Sequence of chain 3.A:
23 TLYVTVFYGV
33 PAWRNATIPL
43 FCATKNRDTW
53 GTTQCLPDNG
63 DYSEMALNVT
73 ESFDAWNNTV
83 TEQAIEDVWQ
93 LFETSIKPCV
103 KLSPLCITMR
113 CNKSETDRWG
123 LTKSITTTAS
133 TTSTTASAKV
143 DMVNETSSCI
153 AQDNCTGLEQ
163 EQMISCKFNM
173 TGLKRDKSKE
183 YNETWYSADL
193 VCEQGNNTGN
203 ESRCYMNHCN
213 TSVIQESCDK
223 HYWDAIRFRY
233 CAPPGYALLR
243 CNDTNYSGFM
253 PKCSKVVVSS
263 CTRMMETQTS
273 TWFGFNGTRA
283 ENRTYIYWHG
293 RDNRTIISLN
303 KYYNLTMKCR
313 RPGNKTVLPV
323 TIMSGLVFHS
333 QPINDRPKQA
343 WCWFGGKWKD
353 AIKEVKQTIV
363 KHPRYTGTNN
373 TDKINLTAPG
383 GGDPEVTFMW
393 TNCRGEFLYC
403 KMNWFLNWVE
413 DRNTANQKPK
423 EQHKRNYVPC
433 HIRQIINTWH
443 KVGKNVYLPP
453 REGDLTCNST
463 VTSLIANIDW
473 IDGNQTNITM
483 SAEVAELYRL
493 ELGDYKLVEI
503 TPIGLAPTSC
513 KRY

A small-molecule ligand and the protein it binds are described below.
Small molecule (SMILES): CC(=O)N[C@H]1[C@H](O[C@H]2[C@H](O)[C@@H](NC(C)=O)CO[C@@H]2CO)O[C@H](CO)[C@@H](O[C@@H]2O[C@H](CO)[C@@H](O)[C@H](O)[C@@H]2O)[C@@H]1O

Binding-site contacts:
Ligand atom C5 contacts residue ASP413 of chain 3.A at 4.5 Å.
Ligand atom O7 contacts residue ASN377 of chain 3.A at 3.9 Å.
Ligand atom C7 contacts residue ARG414 of chain 3.A at 4.3 Å.
Ligand atom C1 contacts residue ASP374 of chain 3.A at 3.9 Å.
Ligand atom O5 contacts residue ASN377 of chain 3.A at 2.4 Å (h-bond).
Ligand atom C1 contacts residue ASN377 of chain 3.A at 1.5 Å.
Ligand atom C6 contacts residue ASP374 of chain 3.A at 4.3 Å.
Ligand atom C6 contacts residue GLU412 of chain 3.A at 3.7 Å.
Ligand atom N2 contacts residue ASN377 of chain 3.A at 3.0 Å (h-bond).
Ligand atom C8 contacts residue ASN377 of chain 3.A at 4.0 Å.
Ligand atom C3 contacts residue ASP413 of chain 3.A at 3.7 Å.
Ligand atom N2 contacts residue ASP413 of chain 3.A at 3.8 Å.
Ligand atom O3 contacts residue ASP413 of chain 3.A at 3.8 Å.
Ligand atom C7 contacts residue GLU412 of chain 3.A at 4.3 Å.
Ligand atom O5 contacts residue GLU412 of chain 3.A at 4.4 Å.
Ligand atom O7 contacts residue ARG414 of chain 3.A at 3.2 Å (salt-bridge).
Ligand atom C7 contacts residue ASN377 of chain 3.A at 3.6 Å.
Ligand atom O6 contacts residue ASN415 of chain 3.A at 3.7 Å.
Ligand atom C8 contacts residue GLU412 of chain 3.A at 3.8 Å.
Ligand atom C1 contacts residue ASP413 of chain 3.A at 4.0 Å.
Ligand atom C5 contacts residue GLU412 of chain 3.A at 4.2 Å.
Ligand atom C3 contacts residue ASP374 of chain 3.A at 4.2 Å.
Ligand atom O5 contacts residue ILE376 of chain 3.A at 3.9 Å.
Ligand atom O6 contacts residue GLU412 of chain 3.A at 4.5 Å.
Ligand atom C2 contacts residue ASN377 of chain 3.A at 2.6 Å.
Ligand atom O6 contacts residue THR373 of chain 3.A at 4.0 Å.
Ligand atom N2 contacts residue GLU412 of chain 3.A at 3.7 Å.
Ligand atom C5 contacts residue ASN377 of chain 3.A at 3.8 Å.
Ligand atom C3 contacts residue ASN377 of chain 3.A at 3.9 Å.
Ligand atom O6 contacts residue ASP374 of chain 3.A at 4.5 Å.
Ligand atom C4 contacts residue ASN377 of chain 3.A at 4.3 Å.
Ligand atom C6 contacts residue ASN415 of chain 3.A at 4.5 Å.
Ligand atom C7 contacts residue ASP413 of chain 3.A at 4.3 Å.
Ligand atom C1 contacts residue ILE376 of chain 3.A at 3.9 Å (hydrophobic).
Ligand atom C2 contacts residue ASP413 of chain 3.A at 4.1 Å.
Ligand atom C4 contacts residue GLU412 of chain 3.A at 4.0 Å.
Ligand atom C5 contacts residue ASP374 of chain 3.A at 4.2 Å.
Ligand atom O6 contacts residue LYS358 of chain 3.A at 3.8 Å.
Ligand atom O5 contacts residue ASP374 of chain 3.A at 4.5 Å.
Ligand atom C8 contacts residue ASP413 of chain 3.A at 4.0 Å.